Sequence of chain 1.F:
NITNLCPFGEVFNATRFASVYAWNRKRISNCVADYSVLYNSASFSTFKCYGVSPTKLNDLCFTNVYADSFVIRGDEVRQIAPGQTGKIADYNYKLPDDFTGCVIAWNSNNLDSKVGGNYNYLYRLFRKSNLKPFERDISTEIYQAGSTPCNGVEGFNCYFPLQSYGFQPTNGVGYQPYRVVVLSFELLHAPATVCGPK

The small molecule below binds the protein below.
Small molecule (SMILES): CC(=O)N[C@@H]1[C@@H](O)[C@H](O)[C@@H](CO)O[C@H]1O

Binding-site contacts:
Ligand atom O5 contacts residue ASN25 of chain 1.F at 2.4 Å (h-bond).
Ligand atom C3 contacts residue ASN25 of chain 1.F at 3.8 Å.
Ligand atom O7 contacts residue GLY21 of chain 1.F at 3.9 Å.
Ligand atom C7 contacts residue ASN25 of chain 1.F at 3.8 Å.
Ligand atom O7 contacts residue ASN25 of chain 1.F at 4.3 Å.
Ligand atom C2 contacts residue ASN25 of chain 1.F at 2.5 Å.
Ligand atom C8 contacts residue PHE24 of chain 1.F at 3.7 Å (hydrophobic).
Ligand atom C4 contacts residue ASN25 of chain 1.F at 4.2 Å.
Ligand atom N2 contacts residue ASN25 of chain 1.F at 2.9 Å (h-bond).
Ligand atom C8 contacts residue PHE20 of chain 1.F at 3.7 Å (hydrophobic).
Ligand atom C7 contacts residue GLY21 of chain 1.F at 3.9 Å.
Ligand atom C8 contacts residue GLY21 of chain 1.F at 3.7 Å.
Ligand atom C5 contacts residue ASN25 of chain 1.F at 3.7 Å.
Ligand atom C1 contacts residue ASN25 of chain 1.F at 1.4 Å.